Sequence of chain 1.A:
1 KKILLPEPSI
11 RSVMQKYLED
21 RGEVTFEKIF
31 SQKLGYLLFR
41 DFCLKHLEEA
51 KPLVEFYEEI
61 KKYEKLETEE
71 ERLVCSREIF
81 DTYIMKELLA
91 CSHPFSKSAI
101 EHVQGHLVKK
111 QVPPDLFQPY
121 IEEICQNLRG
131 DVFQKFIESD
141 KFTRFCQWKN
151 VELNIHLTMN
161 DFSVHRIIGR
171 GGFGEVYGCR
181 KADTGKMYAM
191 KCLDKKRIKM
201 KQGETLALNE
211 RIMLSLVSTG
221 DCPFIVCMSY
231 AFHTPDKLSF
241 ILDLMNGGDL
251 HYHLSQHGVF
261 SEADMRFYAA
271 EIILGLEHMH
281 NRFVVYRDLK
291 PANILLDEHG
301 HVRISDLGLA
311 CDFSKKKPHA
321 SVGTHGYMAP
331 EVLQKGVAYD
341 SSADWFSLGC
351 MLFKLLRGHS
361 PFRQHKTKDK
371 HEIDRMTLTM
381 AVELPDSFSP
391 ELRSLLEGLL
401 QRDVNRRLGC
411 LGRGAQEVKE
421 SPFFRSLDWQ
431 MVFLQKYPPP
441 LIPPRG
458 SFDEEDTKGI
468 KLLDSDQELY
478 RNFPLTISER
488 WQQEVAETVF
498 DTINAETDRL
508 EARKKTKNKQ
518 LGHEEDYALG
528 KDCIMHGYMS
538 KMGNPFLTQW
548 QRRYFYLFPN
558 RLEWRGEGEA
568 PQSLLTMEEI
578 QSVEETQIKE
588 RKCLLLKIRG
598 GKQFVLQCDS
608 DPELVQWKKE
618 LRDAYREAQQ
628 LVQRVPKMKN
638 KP

Binding-site contacts:
Ligand atom C11 contacts residue GLY171 of chain 1.A at 3.5 Å.
Ligand atom O2 contacts residue PHE173 of chain 1.A at 2.9 Å (h-bond).
Ligand atom C14 contacts residue GLY171 of chain 1.A at 3.4 Å.
Ligand atom C contacts residue GLU210 of chain 1.A at 2.9 Å.
Ligand atom C10 contacts residue GLY171 of chain 1.A at 3.5 Å.
Ligand atom C18 contacts residue ASP306 of chain 1.A at 3.2 Å.
Ligand atom C23 contacts residue SER305 of chain 1.A at 3.2 Å.
Ligand atom C28 contacts residue LEU295 of chain 1.A at 3.5 Å (hydrophobic).
Ligand atom C3 contacts residue LEU309 of chain 1.A at 3.5 Å (hydrophobic).
Ligand atom O2 contacts residue GLY172 of chain 1.A at 3.3 Å (h-bond).
Ligand atom N3 contacts residue ASP306 of chain 1.A at 3.0 Å (salt-bridge).
Ligand atom C13 contacts residue GLY171 of chain 1.A at 3.5 Å.
Ligand atom N2 contacts residue ASN293 of chain 1.A at 3.1 Å (h-bond).
Ligand atom F contacts residue GLY174 of chain 1.A at 3.4 Å.
Ligand atom N2 contacts residue ASP306 of chain 1.A at 3.3 Å (salt-bridge).
Ligand atom N4 contacts residue ALA189 of chain 1.A at 3.2 Å.
Ligand atom C12 contacts residue ARG170 of chain 1.A at 3.5 Å.
Ligand atom N5 contacts residue ILE168 of chain 1.A at 3.5 Å.
Ligand atom C3 contacts residue GLY308 of chain 1.A at 3.5 Å.
Ligand atom C20 contacts residue ASP306 of chain 1.A at 3.5 Å.
Ligand atom N5 contacts residue MET245 of chain 1.A at 2.9 Å (h-bond).
Ligand atom C26 contacts residue MET245 of chain 1.A at 3.3 Å (hydrophobic).
Ligand atom C26 contacts residue ILE168 of chain 1.A at 3.3 Å (hydrophobic).
Ligand atom C15 contacts residue GLY171 of chain 1.A at 3.5 Å.
Ligand atom C23 contacts residue ASP306 of chain 1.A at 3.2 Å.
Ligand atom F contacts residue LEU193 of chain 1.A at 3.4 Å.
Ligand atom C27 contacts residue LEU295 of chain 1.A at 3.4 Å (hydrophobic).
Ligand atom N4 contacts residue ASP243 of chain 1.A at 2.8 Å (salt-bridge).
Ligand atom N5 contacts residue ALA189 of chain 1.A at 3.5 Å.
Ligand atom C16 contacts residue ARG170 of chain 1.A at 3.5 Å.
Ligand atom C2 contacts residue GLY308 of chain 1.A at 3.5 Å.
Ligand atom C22 contacts residue ASP306 of chain 1.A at 3.5 Å.
Ligand atom C24 contacts residue SER305 of chain 1.A at 3.5 Å.
Ligand atom C11 contacts residue ASP306 of chain 1.A at 3.6 Å.
Ligand atom C15 contacts residue GLY174 of chain 1.A at 3.5 Å.
Ligand atom O2 contacts residue GLY171 of chain 1.A at 3.4 Å.
Ligand atom C13 contacts residue ARG170 of chain 1.A at 3.3 Å.
Ligand atom O contacts residue PHE173 of chain 1.A at 3.4 Å.
Ligand atom C14 contacts residue GLY174 of chain 1.A at 3.5 Å.
Ligand atom C19 contacts residue ASP306 of chain 1.A at 3.0 Å.

This protein binds this small molecule.
Small molecule (SMILES): COc1cccc(OC)c1CNC(=O)c1cc([C@@H]2NC(=O)NC(C)=C2C(=O)Nc2ccc3[nH]ncc3c2)ccc1F